This small molecule binds to this protein.
Small molecule (SMILES): CC(=O)N[C@H]1[C@H](O[C@H]2[C@H](O)[C@@H](NC(C)=O)CO[C@@H]2CO[C@H]2O[C@@H](C)[C@@H](O)[C@@H](O)[C@@H]2O)O[C@H](CO)[C@@H](O)[C@@H]1O

Binding-site contacts:
Ligand atom C4 contacts residue ASN245 of chain 1.A at 4.3 Å.
Ligand atom O3 contacts residue VAL280 of chain 1.A at 4.2 Å.
Ligand atom C3 contacts residue ASN241 of chain 1.A at 3.7 Å.
Ligand atom C4 contacts residue PRO281 of chain 1.A at 4.4 Å (hydrophobic).
Ligand atom C1 contacts residue ASN241 of chain 1.A at 1.5 Å.
Ligand atom O7 contacts residue GLU238 of chain 1.A at 4.3 Å.
Ligand atom C2 contacts residue ASN241 of chain 1.A at 2.3 Å.
Ligand atom N2 contacts residue TYR237 of chain 1.A at 3.1 Å (h-bond).
Ligand atom C8 contacts residue PRO281 of chain 1.A at 4.1 Å (hydrophobic).
Ligand atom C8 contacts residue ASN241 of chain 1.A at 4.3 Å.
Ligand atom O2 contacts residue PRO281 of chain 1.A at 4.3 Å.
Ligand atom O4 contacts residue PHE278 of chain 1.A at 4.0 Å.
Ligand atom C4 contacts residue PHE278 of chain 1.A at 3.4 Å (hydrophobic).
Ligand atom O3 contacts residue PRO281 of chain 1.A at 4.0 Å.
Ligand atom C2 contacts residue TYR237 of chain 1.A at 4.3 Å (hydrophobic).
Ligand atom C3 contacts residue PHE278 of chain 1.A at 3.5 Å (hydrophobic).
Ligand atom C6 contacts residue ASN245 of chain 1.A at 4.1 Å.
Ligand atom O6 contacts residue ASN245 of chain 1.A at 4.2 Å.
Ligand atom C6 contacts residue LEU249 of chain 1.A at 3.6 Å (hydrophobic).
Ligand atom O5 contacts residue ASN245 of chain 1.A at 3.1 Å (h-bond).
Ligand atom O5 contacts residue ASN245 of chain 1.A at 3.9 Å.
Ligand atom C4 contacts residue ASN241 of chain 1.A at 4.2 Å.
Ligand atom C5 contacts residue ASN245 of chain 1.A at 4.2 Å.
Ligand atom O7 contacts residue ASN241 of chain 1.A at 3.6 Å (h-bond).
Ligand atom O4 contacts residue LEU249 of chain 1.A at 3.7 Å.
Ligand atom O5 contacts residue LYS248 of chain 1.A at 4.0 Å.
Ligand atom C1 contacts residue ASN245 of chain 1.A at 3.9 Å.
Ligand atom C5 contacts residue ASN245 of chain 1.A at 3.5 Å.
Ligand atom O3 contacts residue PRO281 of chain 1.A at 4.4 Å.
Ligand atom C7 contacts residue TYR237 of chain 1.A at 3.5 Å (hydrophobic).
Ligand atom O3 contacts residue PHE278 of chain 1.A at 3.3 Å (h-bond).
Ligand atom C4 contacts residue LEU249 of chain 1.A at 4.2 Å (hydrophobic).
Ligand atom C6 contacts residue ASN245 of chain 1.A at 3.5 Å.
Ligand atom C6 contacts residue LYS248 of chain 1.A at 3.7 Å.
Ligand atom O7 contacts residue TYR237 of chain 1.A at 3.3 Å.
Ligand atom N2 contacts residue ASN241 of chain 1.A at 2.7 Å (h-bond).
Ligand atom C5 contacts residue ASN241 of chain 1.A at 3.8 Å.
Ligand atom C1 contacts residue ASN245 of chain 1.A at 3.7 Å.
Ligand atom O5 contacts residue ASN241 of chain 1.A at 2.5 Å (h-bond).
Ligand atom C7 contacts residue ASN241 of chain 1.A at 3.3 Å.

Sequence of chain 1.A:
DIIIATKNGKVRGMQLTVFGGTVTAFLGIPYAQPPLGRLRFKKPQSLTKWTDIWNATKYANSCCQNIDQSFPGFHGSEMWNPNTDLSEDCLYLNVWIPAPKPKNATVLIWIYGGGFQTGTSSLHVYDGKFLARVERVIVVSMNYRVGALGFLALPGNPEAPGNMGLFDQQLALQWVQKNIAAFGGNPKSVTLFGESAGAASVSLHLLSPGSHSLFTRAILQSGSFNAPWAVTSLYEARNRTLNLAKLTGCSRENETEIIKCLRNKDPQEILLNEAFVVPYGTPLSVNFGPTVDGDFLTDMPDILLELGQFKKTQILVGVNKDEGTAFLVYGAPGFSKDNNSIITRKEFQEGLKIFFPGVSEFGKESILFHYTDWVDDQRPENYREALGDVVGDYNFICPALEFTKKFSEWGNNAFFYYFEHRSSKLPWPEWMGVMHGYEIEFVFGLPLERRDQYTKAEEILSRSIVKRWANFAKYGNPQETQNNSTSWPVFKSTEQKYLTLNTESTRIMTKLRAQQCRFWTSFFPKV